The protein below binds the small molecule below.
Small molecule (SMILES): CC(=O)N[C@@H]1[C@@H](O)[C@H](O[C@@H]2O[C@H](CO[C@]3(C(=O)O)C[C@H](O)[C@@H](NC(C)=O)[C@H]([C@H](O)[C@H](O)CO)O3)[C@H](O)[C@H](O)[C@H]2O)[C@@H](CO)O[C@H]1O

Sequence of chain 4.A:
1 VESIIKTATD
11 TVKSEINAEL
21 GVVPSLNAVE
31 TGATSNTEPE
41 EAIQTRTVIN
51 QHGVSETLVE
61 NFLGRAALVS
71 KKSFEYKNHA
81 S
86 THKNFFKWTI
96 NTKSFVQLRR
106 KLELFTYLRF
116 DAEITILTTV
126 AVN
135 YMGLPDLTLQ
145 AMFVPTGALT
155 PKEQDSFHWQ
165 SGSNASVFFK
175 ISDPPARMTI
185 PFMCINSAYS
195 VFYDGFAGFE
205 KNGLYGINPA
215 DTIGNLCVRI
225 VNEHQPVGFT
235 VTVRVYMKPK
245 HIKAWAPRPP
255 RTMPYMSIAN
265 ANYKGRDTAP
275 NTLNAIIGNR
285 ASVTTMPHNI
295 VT

Binding-site contacts:
Ligand atom O6 contacts residue PRO274 of chain 4.A at 3.7 Å.
Ligand atom O7 contacts residue SER180 of chain 4.C at 3.7 Å.
Ligand atom C3 contacts residue PRO274 of chain 4.A at 3.8 Å (hydrophobic).
Ligand atom O1B contacts residue ARG104 of chain 4.C at 2.8 Å (salt-bridge).
Ligand atom O3 contacts residue ASP91 of chain 4.C at 4.0 Å.
Ligand atom C6 contacts residue ASP91 of chain 4.C at 3.9 Å.
Ligand atom O3 contacts residue PRO274 of chain 4.A at 3.9 Å.
Ligand atom C3 contacts residue ARG95 of chain 4.C at 3.9 Å.
Ligand atom O10 contacts residue ARG270 of chain 4.A at 4.0 Å.
Ligand atom C5 contacts residue PRO231 of chain 4.C at 3.6 Å (hydrophobic).
Ligand atom C4 contacts residue ASN275 of chain 4.A at 3.8 Å.
Ligand atom O4 contacts residue ARG95 of chain 4.C at 3.6 Å.
Ligand atom C10 contacts residue ASN275 of chain 4.A at 3.2 Å.
Ligand atom O4 contacts residue ASN275 of chain 4.A at 3.0 Å (h-bond).
Ligand atom C10 contacts residue PRO231 of chain 4.C at 3.9 Å (hydrophobic).
Ligand atom C11 contacts residue PRO231 of chain 4.C at 4.0 Å (hydrophobic).
Ligand atom N5 contacts residue ASN275 of chain 4.A at 3.5 Å (h-bond).
Ligand atom C4 contacts residue ARG104 of chain 4.C at 4.0 Å.
Ligand atom O3 contacts residue GLY282 of chain 4.A at 3.4 Å.
Ligand atom O6 contacts residue ASP91 of chain 4.C at 3.3 Å.
Ligand atom N5 contacts residue PRO231 of chain 4.C at 2.9 Å (h-bond).
Ligand atom C3 contacts residue PRO274 of chain 4.A at 4.1 Å (hydrophobic).
Ligand atom C5 contacts residue PRO274 of chain 4.A at 3.9 Å (hydrophobic).
Ligand atom C4 contacts residue PRO231 of chain 4.C at 3.4 Å (hydrophobic).
Ligand atom C4 contacts residue PRO274 of chain 4.A at 4.0 Å (hydrophobic).
Ligand atom C4 contacts residue ASP232 of chain 4.C at 3.5 Å.
Ligand atom C3 contacts residue ARG104 of chain 4.C at 3.9 Å.
Ligand atom C4 contacts residue ASP91 of chain 4.C at 3.3 Å.
Ligand atom C6 contacts residue PRO231 of chain 4.C at 4.0 Å (hydrophobic).
Ligand atom O4 contacts residue PRO231 of chain 4.C at 3.8 Å.
Ligand atom C1 contacts residue ARG104 of chain 4.C at 3.7 Å.
Ligand atom O4 contacts residue ASP232 of chain 4.C at 2.8 Å (salt-bridge).
Ligand atom C3 contacts residue ASP232 of chain 4.C at 4.1 Å.
Ligand atom C11 contacts residue ILE233 of chain 4.C at 3.8 Å (hydrophobic).
Ligand atom O10 contacts residue ASN275 of chain 4.A at 2.9 Å (h-bond).
Ligand atom O4 contacts residue ASP91 of chain 4.C at 2.8 Å (salt-bridge).
Ligand atom C5 contacts residue ASN275 of chain 4.A at 3.5 Å.
Ligand atom O7 contacts residue PRO274 of chain 4.A at 3.4 Å.
Ligand atom C11 contacts residue ASP232 of chain 4.C at 3.8 Å.
Ligand atom C11 contacts residue GLY234 of chain 4.C at 3.9 Å.

Sequence of chain 4.C:
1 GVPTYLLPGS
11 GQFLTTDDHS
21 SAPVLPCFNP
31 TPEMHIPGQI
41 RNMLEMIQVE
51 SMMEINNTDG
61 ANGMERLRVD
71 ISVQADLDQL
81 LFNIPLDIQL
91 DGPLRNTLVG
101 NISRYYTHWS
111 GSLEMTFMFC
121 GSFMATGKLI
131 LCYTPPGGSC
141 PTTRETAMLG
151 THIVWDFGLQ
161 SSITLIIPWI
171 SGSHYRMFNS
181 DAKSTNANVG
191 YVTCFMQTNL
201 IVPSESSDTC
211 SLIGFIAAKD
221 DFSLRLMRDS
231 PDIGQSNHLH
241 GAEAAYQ